This small molecule binds to this protein.
Small molecule (SMILES): Nc1ccn([C@H]2C[C@H](O[P](=O)(O)OC[C@H]3O[C@@H](n4cnc5c4NC=NC5N)C[C@@H]3O[P](=O)(O)OC[C@H]3O[C@@H](n4cnc5c(=O)[nH]c(N)nc54)C[C@@H]3O[P](=O)(O)OC[C@H]3O[C@@H](n4cnc5c(=O)[nH]c(N)nc54)C[C@@H]3O[P](=O)(O)OC[C@H]3O[C@@H](n4ccc(N)nc4=O)C[C@@H]3O[P](=O)(O)OC[C@H]3O[C@@H](n4ccc(N)nc4=O)C[C@@H]3O[P](=O)(O)OC[C@H]3O[C@@H](n4cnc5c4NC=NC5N)C[C@@H]3O[P](=O)(O)OC[C@H]3O[C@@H](n4cnc5c4NC=NC5N)C[C@@H]3O[P](=O)(O)OC[C@H]3O[C@@H](n4cnc5c4NC=NC5N)C[C@@H]3O)[C@@H](COP(=O)=O)O2)c(=O)n1

Binding-site contacts:
Ligand atom C4 contacts residue TYR236 of chain 1.A at 3.4 Å (hydrophobic).
Ligand atom OP2 contacts residue SER123 of chain 1.A at 2.3 Å (h-bond).
Ligand atom C2 contacts residue MET234 of chain 1.A at 2.9 Å (hydrophobic).
Ligand atom N3 contacts residue DG2 of chain 1.B at 2.9 Å (h-bond).
Ligand atom C8 contacts residue ASP333 of chain 1.A at 3.4 Å.
Ligand atom N4 contacts residue DG2 of chain 1.B at 2.9 Å (h-bond).
Ligand atom N1 contacts residue DG3 of chain 1.D at 3.2 Å (h-bond).
Ligand atom O5' contacts residue TYR418 of chain 1.A at 3.4 Å (h-bond).
Ligand atom O6 contacts residue ASP237 of chain 1.A at 2.8 Å (salt-bridge).
Ligand atom O3' contacts residue PRO125 of chain 1.A at 3.3 Å.
Ligand atom N2 contacts residue DG3 of chain 1.D at 3.3 Å (h-bond).
Ligand atom O4' contacts residue GLN335 of chain 1.A at 2.9 Å (h-bond).
Ligand atom C5 contacts residue ASP333 of chain 1.A at 3.1 Å.
Ligand atom C4 contacts residue MET234 of chain 1.A at 3.1 Å (hydrophobic).
Ligand atom N7 contacts residue THR334 of chain 1.A at 3.2 Å.
Ligand atom C8 contacts residue THR334 of chain 1.A at 3.4 Å.
Ligand atom N3 contacts residue DG3 of chain 1.D at 3.4 Å.
Ligand atom N3 contacts residue MET234 of chain 1.A at 2.6 Å.
Ligand atom OP1 contacts residue PRO337 of chain 1.A at 3.1 Å.
Ligand atom N1 contacts residue ASP237 of chain 1.A at 2.6 Å (salt-bridge).
Ligand atom N2 contacts residue ASP237 of chain 1.A at 2.8 Å (salt-bridge).
Ligand atom C4 contacts residue ASP333 of chain 1.A at 3.1 Å.
Ligand atom O4' contacts residue ARG420 of chain 1.A at 3.4 Å.
Ligand atom OP1 contacts residue PRO125 of chain 1.A at 3.3 Å.
Ligand atom N2 contacts residue SER239 of chain 1.A at 3.2 Å (h-bond).
Ligand atom C2 contacts residue TYR236 of chain 1.A at 3.4 Å (hydrophobic).
Ligand atom N7 contacts residue ASP333 of chain 1.A at 3.4 Å (salt-bridge).
Ligand atom C4' contacts residue GLN335 of chain 1.A at 3.2 Å.
Ligand atom N1 contacts residue ASP235 of chain 1.A at 3.4 Å (salt-bridge).
Ligand atom N9 contacts residue ASP333 of chain 1.A at 3.3 Å (salt-bridge).
Ligand atom C8 contacts residue GLN335 of chain 1.A at 3.4 Å.
Ligand atom O2 contacts residue DG2 of chain 1.B at 2.8 Å (h-bond).
Ligand atom N7 contacts residue GLN335 of chain 1.A at 3.0 Å (h-bond).
Ligand atom C2 contacts residue ASP237 of chain 1.A at 3.2 Å.
Ligand atom N2 contacts residue TYR236 of chain 1.A at 3.4 Å (h-bond).
Ligand atom C6 contacts residue DG3 of chain 1.D at 3.4 Å.
Ligand atom OP1 contacts residue GLY120 of chain 1.A at 3.0 Å.
Ligand atom C2 contacts residue ASP235 of chain 1.A at 3.2 Å.
Ligand atom N3 contacts residue TYR236 of chain 1.A at 3.3 Å.
Ligand atom C5 contacts residue DG3 of chain 1.D at 3.4 Å.

Sequence of chain 1.A:
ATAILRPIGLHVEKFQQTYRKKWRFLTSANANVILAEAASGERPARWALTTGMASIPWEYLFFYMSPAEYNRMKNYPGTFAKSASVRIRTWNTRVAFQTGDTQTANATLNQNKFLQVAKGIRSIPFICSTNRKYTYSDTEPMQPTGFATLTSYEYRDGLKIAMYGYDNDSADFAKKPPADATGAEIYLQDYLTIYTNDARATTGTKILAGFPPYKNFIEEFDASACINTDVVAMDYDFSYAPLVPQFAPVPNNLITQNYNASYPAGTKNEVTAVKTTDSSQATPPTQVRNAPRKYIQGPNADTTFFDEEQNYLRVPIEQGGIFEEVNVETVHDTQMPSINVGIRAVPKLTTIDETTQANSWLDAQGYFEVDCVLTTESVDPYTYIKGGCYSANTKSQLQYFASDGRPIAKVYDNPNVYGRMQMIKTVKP